Sequence of chain 20.D:
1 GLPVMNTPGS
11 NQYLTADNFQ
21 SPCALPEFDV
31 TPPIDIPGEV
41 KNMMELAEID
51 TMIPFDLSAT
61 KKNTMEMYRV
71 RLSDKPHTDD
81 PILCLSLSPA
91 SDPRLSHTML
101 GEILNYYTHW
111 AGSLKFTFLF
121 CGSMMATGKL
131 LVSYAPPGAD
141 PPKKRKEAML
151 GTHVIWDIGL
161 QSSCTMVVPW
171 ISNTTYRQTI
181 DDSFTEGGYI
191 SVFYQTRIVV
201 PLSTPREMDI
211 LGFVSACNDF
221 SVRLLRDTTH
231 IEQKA

Binding-site contacts:
Ligand atom C17 contacts residue PHE237 of chain 20.B at 3.7 Å (hydrophobic).
Ligand atom C13 contacts residue VAL199 of chain 20.B at 3.7 Å (hydrophobic).
Ligand atom C17 contacts residue TYR112 of chain 20.B at 3.8 Å (hydrophobic).
Ligand atom C11 contacts residue LEU134 of chain 20.B at 3.8 Å (hydrophobic).
Ligand atom C8 contacts residue VAL196 of chain 20.B at 3.6 Å (hydrophobic).
Ligand atom C2 contacts residue ILE194 of chain 20.B at 3.5 Å (hydrophobic).
Ligand atom C21 contacts residue TYR112 of chain 20.B at 3.3 Å (hydrophobic).
Ligand atom C4 contacts residue VAL196 of chain 20.B at 3.9 Å (hydrophobic).
Ligand atom O14 contacts residue MET132 of chain 20.B at 3.4 Å.
Ligand atom C8 contacts residue VAL199 of chain 20.B at 3.7 Å (hydrophobic).
Ligand atom O22 contacts residue TYR205 of chain 20.B at 3.8 Å.
Ligand atom C4 contacts residue TYR159 of chain 20.B at 3.5 Å (hydrophobic).
Ligand atom O23 contacts residue PHE237 of chain 20.B at 3.8 Å.
Ligand atom C25 contacts residue SER206 of chain 20.B at 3.8 Å.
Ligand atom N4 contacts residue LEU134 of chain 20.B at 3.7 Å.
Ligand atom C3 contacts residue TYR159 of chain 20.B at 3.6 Å (hydrophobic).
Ligand atom N3 contacts residue ILE194 of chain 20.B at 3.6 Å.
Ligand atom C2 contacts residue TYR159 of chain 20.B at 3.5 Å (hydrophobic).
Ligand atom C21 contacts residue PHE237 of chain 20.B at 3.7 Å (hydrophobic).
Ligand atom C10 contacts residue MET132 of chain 20.B at 3.3 Å (hydrophobic).
Ligand atom O23 contacts residue TYR112 of chain 20.B at 3.5 Å.
Ligand atom C5 contacts residue VAL196 of chain 20.B at 3.8 Å (hydrophobic).
Ligand atom C25 contacts residue ASP236 of chain 20.B at 3.5 Å.
Ligand atom C18 contacts residue TYR112 of chain 20.B at 3.7 Å (hydrophobic).
Ligand atom N3 contacts residue LEU240 of chain 20.B at 3.5 Å.
Ligand atom C12 contacts residue PHE237 of chain 20.B at 3.5 Å (hydrophobic).
Ligand atom N3 contacts residue TYR159 of chain 20.B at 3.9 Å.
Ligand atom C7 contacts residue TYR159 of chain 20.B at 3.7 Å (hydrophobic).
Ligand atom C20 contacts residue TYR205 of chain 20.B at 3.5 Å (hydrophobic).
Ligand atom C3 contacts residue ALA24 of chain 20.D at 3.5 Å (hydrophobic).
Ligand atom C13 contacts residue MET132 of chain 20.B at 3.8 Å (hydrophobic).
Ligand atom C18 contacts residue PHE237 of chain 20.B at 3.6 Å (hydrophobic).
Ligand atom C11 contacts residue ILE110 of chain 20.B at 3.6 Å (hydrophobic).
Ligand atom N6 contacts residue VAL196 of chain 20.B at 3.9 Å.
Ligand atom O22 contacts residue TYR112 of chain 20.B at 3.5 Å.
Ligand atom C10 contacts residue ILE110 of chain 20.B at 3.5 Å (hydrophobic).
Ligand atom N4 contacts residue LEU240 of chain 20.B at 3.6 Å.
Ligand atom C1 contacts residue PRO181 of chain 20.B at 3.7 Å (hydrophobic).
Ligand atom C19 contacts residue TYR205 of chain 20.B at 3.7 Å (hydrophobic).
Ligand atom C7 contacts residue VAL196 of chain 20.B at 3.6 Å (hydrophobic).

Sequence of chain 20.B:
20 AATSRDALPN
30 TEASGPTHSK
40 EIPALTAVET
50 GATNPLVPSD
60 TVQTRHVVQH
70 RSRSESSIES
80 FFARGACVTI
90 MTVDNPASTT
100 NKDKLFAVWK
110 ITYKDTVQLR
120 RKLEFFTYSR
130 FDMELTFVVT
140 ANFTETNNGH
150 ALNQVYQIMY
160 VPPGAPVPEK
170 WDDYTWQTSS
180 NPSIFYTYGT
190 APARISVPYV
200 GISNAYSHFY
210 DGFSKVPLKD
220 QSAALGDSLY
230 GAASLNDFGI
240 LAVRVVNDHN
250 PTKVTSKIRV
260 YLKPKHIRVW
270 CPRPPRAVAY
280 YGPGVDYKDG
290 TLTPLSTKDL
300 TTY

This protein binds this small molecule.
Small molecule (SMILES): CCOC(=O)c1ccc(OCCC2CCN(c3ccc(C)nn3)CC2)cc1